Sequence of chain 1.G:
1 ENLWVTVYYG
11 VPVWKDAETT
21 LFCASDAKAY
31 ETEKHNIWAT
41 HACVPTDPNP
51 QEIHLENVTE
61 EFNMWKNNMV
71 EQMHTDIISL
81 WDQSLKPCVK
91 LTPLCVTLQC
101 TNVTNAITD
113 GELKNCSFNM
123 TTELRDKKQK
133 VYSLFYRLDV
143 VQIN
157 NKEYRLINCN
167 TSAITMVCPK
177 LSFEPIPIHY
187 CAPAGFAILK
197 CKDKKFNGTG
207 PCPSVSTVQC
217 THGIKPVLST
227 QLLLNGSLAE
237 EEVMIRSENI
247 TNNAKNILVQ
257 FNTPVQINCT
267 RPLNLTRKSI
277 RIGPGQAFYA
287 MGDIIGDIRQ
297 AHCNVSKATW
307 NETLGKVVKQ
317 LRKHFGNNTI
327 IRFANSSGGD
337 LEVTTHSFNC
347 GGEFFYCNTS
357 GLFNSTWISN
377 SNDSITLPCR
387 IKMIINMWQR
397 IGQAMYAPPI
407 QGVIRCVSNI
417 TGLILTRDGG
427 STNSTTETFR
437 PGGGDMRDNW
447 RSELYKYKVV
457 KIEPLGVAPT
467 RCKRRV

Binding-site contacts:
Ligand atom N2 contacts residue SER414 of chain 1.G at 3.1 Å (h-bond).
Ligand atom C5 contacts residue ASN231 of chain 1.G at 3.6 Å.
Ligand atom C5 contacts residue GLU180 of chain 1.G at 3.6 Å.
Ligand atom C7 contacts residue ASN345 of chain 1.G at 4.3 Å.
Ligand atom N2 contacts residue ASN231 of chain 1.G at 3.0 Å (h-bond).
Ligand atom C3 contacts residue VAL413 of chain 1.G at 3.8 Å (hydrophobic).
Ligand atom C7 contacts residue ASN231 of chain 1.G at 3.9 Å.
Ligand atom O5 contacts residue NAG1 of chain 1.IA at 3.9 Å.
Ligand atom C7 contacts residue SER414 of chain 1.G at 4.1 Å.
Ligand atom O5 contacts residue GLU180 of chain 1.G at 4.2 Å.
Ligand atom C2 contacts residue VAL413 of chain 1.G at 4.5 Å (hydrophobic).
Ligand atom C6 contacts residue GLU180 of chain 1.G at 3.4 Å.
Ligand atom O5 contacts residue ASN231 of chain 1.G at 2.3 Å (h-bond).
Ligand atom C7 contacts residue CYS346 of chain 1.G at 4.4 Å (hydrophobic).
Ligand atom C4 contacts residue ASN231 of chain 1.G at 4.2 Å.
Ligand atom O6 contacts residue GLU180 of chain 1.G at 3.1 Å (salt-bridge).
Ligand atom C3 contacts residue SER414 of chain 1.G at 3.9 Å.
Ligand atom O4 contacts residue LYS34 of chain 1.G at 3.9 Å.
Ligand atom O7 contacts residue PRO181 of chain 1.G at 3.8 Å.
Ligand atom O6 contacts residue NAG1 of chain 1.IA at 4.5 Å.
Ligand atom C8 contacts residue CYS346 of chain 1.G at 4.2 Å (hydrophobic).
Ligand atom C8 contacts residue ASN345 of chain 1.G at 3.9 Å.
Ligand atom C8 contacts residue VAL223 of chain 1.G at 4.1 Å (hydrophobic).
Ligand atom C6 contacts residue NAG1 of chain 1.IA at 3.9 Å.
Ligand atom O5 contacts residue VAL413 of chain 1.G at 4.4 Å.
Ligand atom C4 contacts residue VAL413 of chain 1.G at 4.0 Å (hydrophobic).
Ligand atom O7 contacts residue ASN231 of chain 1.G at 4.4 Å.
Ligand atom C8 contacts residue LEU230 of chain 1.G at 4.1 Å (hydrophobic).
Ligand atom C1 contacts residue VAL413 of chain 1.G at 4.2 Å (hydrophobic).
Ligand atom C5 contacts residue VAL413 of chain 1.G at 3.6 Å (hydrophobic).
Ligand atom O4 contacts residue VAL413 of chain 1.G at 3.8 Å.
Ligand atom C1 contacts residue ASN231 of chain 1.G at 1.4 Å.
Ligand atom C3 contacts residue ASN231 of chain 1.G at 3.8 Å.
Ligand atom C1 contacts residue SER414 of chain 1.G at 3.8 Å.
Ligand atom O3 contacts residue CYS346 of chain 1.G at 3.6 Å.
Ligand atom C2 contacts residue ASN231 of chain 1.G at 2.4 Å.
Ligand atom C2 contacts residue SER414 of chain 1.G at 3.8 Å.
Ligand atom O7 contacts residue ASN345 of chain 1.G at 3.8 Å.
Ligand atom C8 contacts residue SER414 of chain 1.G at 4.2 Å.

This small molecule binds to this protein.
Small molecule (SMILES): CC(=O)N[C@H]1[C@H](O[C@H]2[C@H](O)[C@@H](NC(C)=O)CO[C@@H]2CO)O[C@H](CO)[C@@H](O[C@@H]2O[C@H](CO)[C@@H](O)[C@H](O[C@H]3O[C@H](CO)[C@@H](O)[C@H](O)[C@@H]3O)[C@@H]2O)[C@@H]1O